Binding-site contacts:
Ligand atom O6 contacts residue ASN79 of chain 3.D at 4.4 Å.
Ligand atom C7 contacts residue ASN79 of chain 3.D at 3.4 Å.
Ligand atom C4 contacts residue ASN79 of chain 3.D at 4.2 Å.
Ligand atom O5 contacts residue ASN79 of chain 3.D at 2.4 Å (h-bond).
Ligand atom C3 contacts residue ASN79 of chain 3.D at 3.8 Å.
Ligand atom O7 contacts residue ASN79 of chain 3.D at 3.6 Å (h-bond).
Ligand atom C8 contacts residue GLY75 of chain 3.D at 4.1 Å.
Ligand atom O7 contacts residue LYS72 of chain 3.D at 3.5 Å (salt-bridge).
Ligand atom O7 contacts residue ASN76 of chain 3.D at 2.8 Å (h-bond).
Ligand atom C8 contacts residue LYS72 of chain 3.D at 3.7 Å.
Ligand atom C7 contacts residue ASN76 of chain 3.D at 3.2 Å.
Ligand atom O5 contacts residue ARG82 of chain 3.D at 4.5 Å.
Ligand atom C1 contacts residue ASN79 of chain 3.D at 1.4 Å.
Ligand atom C5 contacts residue ASN79 of chain 3.D at 3.7 Å.
Ligand atom C8 contacts residue GLU69 of chain 3.D at 3.5 Å.
Ligand atom N2 contacts residue ASN76 of chain 3.D at 4.3 Å.
Ligand atom O3 contacts residue GLU69 of chain 3.D at 4.1 Å.
Ligand atom N2 contacts residue ASN79 of chain 3.D at 2.9 Å (h-bond).
Ligand atom C7 contacts residue LYS72 of chain 3.D at 4.1 Å.
Ligand atom C8 contacts residue ASN76 of chain 3.D at 3.3 Å.
Ligand atom C8 contacts residue ASN79 of chain 3.D at 4.5 Å.
Ligand atom C7 contacts residue GLU69 of chain 3.D at 4.1 Å.
Ligand atom C2 contacts residue ASN79 of chain 3.D at 2.5 Å.

A protein and the small-molecule ligand that binds it are described below.
Small molecule (SMILES): CC(=O)N[C@@H]1[C@@H](O)[C@H](O)[C@@H](CO)O[C@H]1O

Sequence of chain 3.D:
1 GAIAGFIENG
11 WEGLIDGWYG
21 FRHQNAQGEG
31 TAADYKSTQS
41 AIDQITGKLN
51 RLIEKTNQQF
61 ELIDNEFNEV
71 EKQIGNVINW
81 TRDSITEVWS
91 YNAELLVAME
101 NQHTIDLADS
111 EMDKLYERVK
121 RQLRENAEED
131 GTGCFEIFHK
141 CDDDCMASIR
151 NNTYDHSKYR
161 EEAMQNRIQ